The protein below binds the small molecule below.
Small molecule (SMILES): O=c1[nH]cnc2c1ncn2[C@@H]1O[C@H](COP(=O)(O)O)[C@@H](O)[C@H]1O

Sequence of chain 1.E:
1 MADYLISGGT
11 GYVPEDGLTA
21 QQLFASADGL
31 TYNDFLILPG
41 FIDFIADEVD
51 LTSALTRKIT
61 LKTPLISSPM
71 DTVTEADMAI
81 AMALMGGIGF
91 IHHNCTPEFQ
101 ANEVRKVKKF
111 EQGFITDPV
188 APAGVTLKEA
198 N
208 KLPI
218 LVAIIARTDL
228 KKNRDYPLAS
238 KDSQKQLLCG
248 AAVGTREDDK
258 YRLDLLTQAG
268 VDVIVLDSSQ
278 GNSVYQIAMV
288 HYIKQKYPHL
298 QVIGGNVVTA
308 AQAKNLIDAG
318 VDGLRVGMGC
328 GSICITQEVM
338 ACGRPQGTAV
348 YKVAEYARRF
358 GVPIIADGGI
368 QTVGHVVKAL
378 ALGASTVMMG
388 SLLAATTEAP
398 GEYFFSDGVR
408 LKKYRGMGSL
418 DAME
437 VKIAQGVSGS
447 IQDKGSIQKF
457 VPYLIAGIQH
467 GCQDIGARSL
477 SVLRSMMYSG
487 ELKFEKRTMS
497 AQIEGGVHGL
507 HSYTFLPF

Binding-site contacts:
Ligand atom N3 contacts residue NAD1 of chain 1.R at 3.2 Å.
Ligand atom C5' contacts residue TYR411 of chain 1.E at 3.6 Å (hydrophobic).
Ligand atom N1 contacts residue GLN441 of chain 1.E at 2.7 Å (h-bond).
Ligand atom N1 contacts residue CYS331 of chain 1.E at 2.7 Å (h-bond).
Ligand atom O6 contacts residue GLY442 of chain 1.E at 3.4 Å.
Ligand atom O6 contacts residue MET414 of chain 1.E at 3.5 Å (h-bond).
Ligand atom C2' contacts residue ARG322 of chain 1.E at 3.4 Å.
Ligand atom C2 contacts residue CYS331 of chain 1.E at 1.8 Å (hydrophobic).
Ligand atom N1 contacts residue NAD1 of chain 1.R at 3.5 Å.
Ligand atom C6 contacts residue GLN441 of chain 1.E at 3.5 Å.
Ligand atom C5 contacts residue ILE330 of chain 1.E at 3.4 Å (hydrophobic).
Ligand atom C5 contacts residue NAD1 of chain 1.R at 3.6 Å.
Ligand atom O5' contacts residue GLY365 of chain 1.E at 3.7 Å.
Ligand atom O3' contacts residue ASP364 of chain 1.E at 2.5 Å (salt-bridge).
Ligand atom C4 contacts residue ILE330 of chain 1.E at 3.5 Å (hydrophobic).
Ligand atom O2' contacts residue ASP364 of chain 1.E at 2.4 Å (salt-bridge).
Ligand atom C8 contacts residue MET70 of chain 1.E at 3.7 Å (hydrophobic).
Ligand atom O3' contacts residue ARG322 of chain 1.E at 3.2 Å (salt-bridge).
Ligand atom O1P contacts residue GLY328 of chain 1.E at 3.2 Å.
Ligand atom O6 contacts residue GLN441 of chain 1.E at 3.5 Å (h-bond).
Ligand atom O3P contacts residue GLY387 of chain 1.E at 3.1 Å (h-bond).
Ligand atom O2P contacts residue TYR411 of chain 1.E at 2.4 Å (h-bond).
Ligand atom O2' contacts residue ARG322 of chain 1.E at 3.3 Å (salt-bridge).
Ligand atom N7 contacts residue ILE330 of chain 1.E at 3.7 Å.
Ligand atom O3' contacts residue SER68 of chain 1.E at 2.8 Å (h-bond).
Ligand atom C2 contacts residue NAD1 of chain 1.R at 3.3 Å.
Ligand atom O1P contacts residue SER329 of chain 1.E at 2.8 Å (h-bond).
Ligand atom C2' contacts residue ASP364 of chain 1.E at 3.6 Å.
Ligand atom O3P contacts residue SER388 of chain 1.E at 3.1 Å (h-bond).
Ligand atom C4 contacts residue NAD1 of chain 1.R at 3.4 Å.
Ligand atom O6 contacts residue GLY415 of chain 1.E at 2.8 Å (h-bond).
Ligand atom N3 contacts residue CYS331 of chain 1.E at 2.9 Å (h-bond).
Ligand atom C3' contacts residue ASP364 of chain 1.E at 3.5 Å.
Ligand atom O2P contacts residue SER329 of chain 1.E at 2.8 Å (h-bond).
Ligand atom N7 contacts residue GLY413 of chain 1.E at 3.6 Å.
Ligand atom O2P contacts residue SER388 of chain 1.E at 3.5 Å (h-bond).
Ligand atom N7 contacts residue MET414 of chain 1.E at 2.8 Å (h-bond).
Ligand atom C3' contacts residue SER68 of chain 1.E at 3.6 Å.
Ligand atom P contacts residue TYR411 of chain 1.E at 3.7 Å.
Ligand atom O1P contacts residue GLY366 of chain 1.E at 3.0 Å (h-bond).